Sequence of chain 1.A:
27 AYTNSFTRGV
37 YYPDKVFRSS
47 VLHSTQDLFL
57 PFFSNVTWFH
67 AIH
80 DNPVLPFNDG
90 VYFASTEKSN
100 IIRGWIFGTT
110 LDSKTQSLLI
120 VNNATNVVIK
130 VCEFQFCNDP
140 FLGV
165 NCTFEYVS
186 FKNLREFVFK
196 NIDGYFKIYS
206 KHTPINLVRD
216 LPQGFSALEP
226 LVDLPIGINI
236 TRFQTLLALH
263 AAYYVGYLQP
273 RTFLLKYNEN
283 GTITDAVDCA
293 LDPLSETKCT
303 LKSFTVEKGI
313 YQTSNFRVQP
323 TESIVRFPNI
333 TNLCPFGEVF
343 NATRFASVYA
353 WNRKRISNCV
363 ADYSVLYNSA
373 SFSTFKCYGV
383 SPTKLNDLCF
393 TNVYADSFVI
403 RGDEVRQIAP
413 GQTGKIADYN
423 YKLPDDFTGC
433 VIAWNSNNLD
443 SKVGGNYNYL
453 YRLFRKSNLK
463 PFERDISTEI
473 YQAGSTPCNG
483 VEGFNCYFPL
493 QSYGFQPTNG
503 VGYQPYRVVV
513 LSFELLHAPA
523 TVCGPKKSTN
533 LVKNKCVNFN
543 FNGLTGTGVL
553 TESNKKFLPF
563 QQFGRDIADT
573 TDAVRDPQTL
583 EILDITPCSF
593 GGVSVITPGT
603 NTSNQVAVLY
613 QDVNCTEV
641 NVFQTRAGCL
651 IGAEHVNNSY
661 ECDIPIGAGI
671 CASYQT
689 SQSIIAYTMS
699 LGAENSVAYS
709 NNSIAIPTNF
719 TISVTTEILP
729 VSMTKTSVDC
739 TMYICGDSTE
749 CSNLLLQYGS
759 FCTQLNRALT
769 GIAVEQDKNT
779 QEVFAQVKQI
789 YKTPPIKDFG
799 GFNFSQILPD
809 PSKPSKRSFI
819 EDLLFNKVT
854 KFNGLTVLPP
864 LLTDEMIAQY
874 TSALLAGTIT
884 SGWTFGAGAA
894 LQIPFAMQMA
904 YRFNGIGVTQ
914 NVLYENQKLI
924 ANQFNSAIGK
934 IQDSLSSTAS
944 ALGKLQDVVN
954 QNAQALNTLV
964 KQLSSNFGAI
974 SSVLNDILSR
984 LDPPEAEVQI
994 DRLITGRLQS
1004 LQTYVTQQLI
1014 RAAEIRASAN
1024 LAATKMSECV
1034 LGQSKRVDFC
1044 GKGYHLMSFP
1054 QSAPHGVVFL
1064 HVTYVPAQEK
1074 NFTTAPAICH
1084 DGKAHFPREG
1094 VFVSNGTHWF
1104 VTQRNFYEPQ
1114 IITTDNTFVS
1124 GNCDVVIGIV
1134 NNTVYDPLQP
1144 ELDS

A small-molecule ligand and the protein it binds are described below.
Small molecule (SMILES): CC(=O)N[C@@H]1[C@@H](O)[C@H](O)[C@@H](CO)O[C@H]1O

Binding-site contacts:
Ligand atom C1 contacts residue ASN709 of chain 1.A at 1.4 Å.
Ligand atom C8 contacts residue GLY1131 of chain 1.A at 3.7 Å.
Ligand atom O5 contacts residue ASN709 of chain 1.A at 2.4 Å (h-bond).
Ligand atom C2 contacts residue ASN709 of chain 1.A at 2.5 Å.
Ligand atom O6 contacts residue ASP796 of chain 1.B at 4.4 Å.
Ligand atom C8 contacts residue ASN709 of chain 1.A at 4.5 Å.
Ligand atom C5 contacts residue ASN709 of chain 1.A at 3.7 Å.
Ligand atom C7 contacts residue ASN709 of chain 1.A at 3.4 Å.
Ligand atom C4 contacts residue ASN709 of chain 1.A at 4.2 Å.
Ligand atom O7 contacts residue ASN709 of chain 1.A at 3.5 Å (h-bond).
Ligand atom C3 contacts residue ASN709 of chain 1.A at 3.8 Å.
Ligand atom N2 contacts residue ASN709 of chain 1.A at 2.9 Å (h-bond).

Sequence of chain 1.B:
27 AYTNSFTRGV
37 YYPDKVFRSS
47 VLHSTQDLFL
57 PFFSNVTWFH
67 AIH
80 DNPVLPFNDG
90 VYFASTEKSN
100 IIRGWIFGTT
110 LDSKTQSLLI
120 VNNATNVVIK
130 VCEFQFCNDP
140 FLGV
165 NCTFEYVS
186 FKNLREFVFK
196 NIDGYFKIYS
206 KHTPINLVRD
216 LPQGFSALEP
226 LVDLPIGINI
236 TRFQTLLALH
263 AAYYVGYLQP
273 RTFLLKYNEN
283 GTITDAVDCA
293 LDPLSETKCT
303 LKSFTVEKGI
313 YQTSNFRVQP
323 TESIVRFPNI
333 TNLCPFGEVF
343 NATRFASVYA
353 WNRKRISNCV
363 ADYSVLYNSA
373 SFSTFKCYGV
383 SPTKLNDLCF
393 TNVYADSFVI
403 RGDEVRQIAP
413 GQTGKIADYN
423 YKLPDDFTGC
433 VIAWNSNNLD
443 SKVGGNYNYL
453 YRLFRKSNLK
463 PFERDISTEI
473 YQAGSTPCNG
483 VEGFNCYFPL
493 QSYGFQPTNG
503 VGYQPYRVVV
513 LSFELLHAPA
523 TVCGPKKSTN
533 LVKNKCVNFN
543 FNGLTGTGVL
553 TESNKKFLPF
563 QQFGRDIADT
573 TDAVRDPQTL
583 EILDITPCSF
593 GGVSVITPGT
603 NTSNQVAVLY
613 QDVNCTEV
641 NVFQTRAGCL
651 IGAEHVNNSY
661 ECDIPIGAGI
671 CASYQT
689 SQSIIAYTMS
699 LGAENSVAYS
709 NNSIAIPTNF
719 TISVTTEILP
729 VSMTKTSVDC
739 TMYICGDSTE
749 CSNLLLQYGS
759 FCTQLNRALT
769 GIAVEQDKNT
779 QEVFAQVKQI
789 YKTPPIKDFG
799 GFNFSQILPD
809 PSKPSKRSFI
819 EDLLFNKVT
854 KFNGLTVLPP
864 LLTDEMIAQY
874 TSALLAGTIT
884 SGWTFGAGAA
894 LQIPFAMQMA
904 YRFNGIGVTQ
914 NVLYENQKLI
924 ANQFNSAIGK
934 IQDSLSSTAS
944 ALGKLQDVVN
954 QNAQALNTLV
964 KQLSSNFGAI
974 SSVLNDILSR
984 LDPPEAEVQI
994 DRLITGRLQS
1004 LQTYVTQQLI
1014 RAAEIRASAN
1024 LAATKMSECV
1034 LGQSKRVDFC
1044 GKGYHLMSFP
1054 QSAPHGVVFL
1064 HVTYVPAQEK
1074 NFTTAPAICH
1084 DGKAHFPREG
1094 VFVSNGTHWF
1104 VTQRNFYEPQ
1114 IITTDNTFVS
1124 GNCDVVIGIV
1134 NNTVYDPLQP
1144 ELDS